A protein and the small-molecule ligand that binds it are described below.
Small molecule (SMILES): NC(=O)C[C@H](N)C(=O)O

Sequence of chain 1.A:
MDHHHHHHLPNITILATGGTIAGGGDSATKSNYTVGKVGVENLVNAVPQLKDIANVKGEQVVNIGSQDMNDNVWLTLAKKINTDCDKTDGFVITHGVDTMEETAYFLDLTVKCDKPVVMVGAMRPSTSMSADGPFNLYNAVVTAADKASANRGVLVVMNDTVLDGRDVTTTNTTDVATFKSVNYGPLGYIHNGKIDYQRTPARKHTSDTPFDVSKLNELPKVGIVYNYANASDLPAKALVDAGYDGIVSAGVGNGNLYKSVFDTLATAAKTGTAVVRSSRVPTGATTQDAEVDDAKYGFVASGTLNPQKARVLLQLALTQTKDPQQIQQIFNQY

Sequence of chain 1.B:
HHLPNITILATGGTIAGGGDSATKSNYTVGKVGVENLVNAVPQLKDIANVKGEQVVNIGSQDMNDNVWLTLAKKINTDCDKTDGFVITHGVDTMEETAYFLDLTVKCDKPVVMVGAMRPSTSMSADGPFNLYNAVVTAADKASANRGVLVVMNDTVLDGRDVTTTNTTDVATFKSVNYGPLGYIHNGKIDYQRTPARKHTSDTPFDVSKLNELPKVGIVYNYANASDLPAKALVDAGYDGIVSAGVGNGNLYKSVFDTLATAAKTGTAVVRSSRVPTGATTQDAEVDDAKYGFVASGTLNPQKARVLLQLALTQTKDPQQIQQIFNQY

Binding-site contacts:
Ligand atom CA contacts residue GLN67 of chain 1.A at 3.8 Å.
Ligand atom O contacts residue VAL97 of chain 1.A at 3.1 Å (h-bond).
Ligand atom OD1 contacts residue THR20 of chain 1.A at 3.0 Å (h-bond).
Ligand atom CG contacts residue THR20 of chain 1.A at 2.7 Å.
Ligand atom OXT contacts residue GLY96 of chain 1.A at 3.2 Å.
Ligand atom CA contacts residue ASP98 of chain 1.A at 3.7 Å.
Ligand atom CG contacts residue VAL97 of chain 1.A at 3.5 Å (hydrophobic).
Ligand atom OXT contacts residue SER66 of chain 1.A at 2.8 Å (h-bond).
Ligand atom OXT contacts residue VAL35 of chain 1.A at 3.7 Å.
Ligand atom ND2 contacts residue THR20 of chain 1.A at 3.2 Å (h-bond).
Ligand atom O contacts residue ASP98 of chain 1.A at 2.9 Å (salt-bridge).
Ligand atom CG contacts residue ALA122 of chain 1.A at 3.7 Å (hydrophobic).
Ligand atom OXT contacts residue GLN67 of chain 1.A at 3.6 Å.
Ligand atom O contacts residue SER66 of chain 1.A at 2.5 Å (h-bond).
Ligand atom OD1 contacts residue VAL97 of chain 1.A at 2.9 Å (h-bond).
Ligand atom C contacts residue VAL97 of chain 1.A at 3.8 Å (hydrophobic).
Ligand atom CB contacts residue GLU291 of chain 1.B at 3.8 Å.
Ligand atom C contacts residue SER66 of chain 1.A at 3.5 Å.
Ligand atom N contacts residue ASP98 of chain 1.A at 2.8 Å (salt-bridge).
Ligand atom CB contacts residue THR20 of chain 1.A at 3.0 Å.
Ligand atom OD1 contacts residue GLY96 of chain 1.A at 3.3 Å.
Ligand atom CA contacts residue GLU291 of chain 1.B at 3.4 Å.
Ligand atom CB contacts residue ASP98 of chain 1.A at 3.2 Å.
Ligand atom N contacts residue GLU291 of chain 1.B at 2.6 Å (salt-bridge).
Ligand atom C contacts residue ASP98 of chain 1.A at 3.8 Å.
Ligand atom O contacts residue GLY96 of chain 1.A at 3.3 Å.
Ligand atom N contacts residue ASN256 of chain 1.B at 3.5 Å (h-bond).
Ligand atom C contacts residue GLY96 of chain 1.A at 3.4 Å.
Ligand atom ND2 contacts residue MET123 of chain 1.A at 3.9 Å.
Ligand atom CB contacts residue TYR33 of chain 1.A at 3.8 Å (hydrophobic).
Ligand atom ND2 contacts residue ALA122 of chain 1.A at 3.0 Å (h-bond).
Ligand atom ND2 contacts residue VAL97 of chain 1.A at 3.5 Å.
Ligand atom OXT contacts residue GLY65 of chain 1.A at 3.4 Å.
Ligand atom OD1 contacts residue ALA122 of chain 1.A at 3.7 Å.
Ligand atom N contacts residue GLN67 of chain 1.A at 2.8 Å (h-bond).
Ligand atom O contacts residue GLN67 of chain 1.A at 4.0 Å.
Ligand atom OXT contacts residue GLY19 of chain 1.A at 3.3 Å.
Ligand atom CA contacts residue THR20 of chain 1.A at 3.2 Å.
Ligand atom OXT contacts residue THR20 of chain 1.A at 3.9 Å.
Ligand atom C contacts residue GLN67 of chain 1.A at 3.6 Å.